Binding-site contacts:
Ligand atom C8 contacts residue ALA818 of chain 1.E at 3.6 Å (hydrophobic).
Ligand atom C8 contacts residue GLY614 of chain 1.E at 3.6 Å.
Ligand atom O1B contacts residue THR616 of chain 1.E at 2.5 Å (h-bond).
Ligand atom O3B contacts residue ARG819 of chain 1.E at 2.7 Å (salt-bridge).
Ligand atom O3A contacts residue GLY612 of chain 1.E at 3.2 Å.
Ligand atom N1 contacts residue ARG573 of chain 1.E at 3.0 Å (salt-bridge).
Ligand atom O2G contacts residue THR616 of chain 1.E at 2.2 Å (h-bond).
Ligand atom C2 contacts residue GLU617 of chain 1.E at 3.6 Å.
Ligand atom O5' contacts residue GLY612 of chain 1.E at 2.9 Å (h-bond).
Ligand atom S1G contacts residue ASN723 of chain 1.E at 3.3 Å (h-bond).
Ligand atom PA contacts residue THR616 of chain 1.E at 3.6 Å.
Ligand atom O2B contacts residue GLY612 of chain 1.E at 3.2 Å (h-bond).
Ligand atom O1B contacts residue LYS615 of chain 1.E at 3.2 Å.
Ligand atom C5' contacts residue GLY612 of chain 1.E at 3.2 Å.
Ligand atom O3A contacts residue VAL613 of chain 1.E at 3.4 Å (h-bond).
Ligand atom O2A contacts residue THR616 of chain 1.E at 2.7 Å (h-bond).
Ligand atom O3G contacts residue ARG819 of chain 1.E at 2.8 Å (salt-bridge).
Ligand atom O3A contacts residue GLY614 of chain 1.E at 3.1 Å (h-bond).
Ligand atom O1A contacts residue THR616 of chain 1.E at 3.5 Å (h-bond).
Ligand atom O3B contacts residue GLY612 of chain 1.E at 3.5 Å.
Ligand atom O3A contacts residue LYS615 of chain 1.E at 3.0 Å (salt-bridge).
Ligand atom N7 contacts residue GLY614 of chain 1.E at 3.3 Å.
Ligand atom O2B contacts residue ASN723 of chain 1.E at 3.5 Å (h-bond).
Ligand atom O2B contacts residue LYS615 of chain 1.E at 2.9 Å (salt-bridge).
Ligand atom N7 contacts residue VAL613 of chain 1.E at 3.0 Å (h-bond).
Ligand atom N6 contacts residue ILE778 of chain 1.E at 3.6 Å.
Ligand atom O2A contacts residue LYS615 of chain 1.E at 3.0 Å (salt-bridge).
Ligand atom O5' contacts residue GLY614 of chain 1.E at 3.3 Å (h-bond).
Ligand atom C2 contacts residue ARG573 of chain 1.E at 3.1 Å.
Ligand atom N3 contacts residue GLU617 of chain 1.E at 3.5 Å.
Ligand atom C2' contacts residue GLU617 of chain 1.E at 3.3 Å.
Ligand atom O2A contacts residue GLY614 of chain 1.E at 3.1 Å.
Ligand atom PA contacts residue LYS615 of chain 1.E at 3.5 Å.
Ligand atom N1 contacts residue ILE778 of chain 1.E at 3.6 Å.
Ligand atom PG contacts residue ARG819 of chain 1.E at 3.2 Å.
Ligand atom PB contacts residue GLY612 of chain 1.E at 3.6 Å.
Ligand atom C6 contacts residue ILE778 of chain 1.E at 3.5 Å (hydrophobic).
Ligand atom O2A contacts residue GLU617 of chain 1.E at 2.6 Å (salt-bridge).
Ligand atom PA contacts residue GLY614 of chain 1.E at 3.5 Å.
Ligand atom C8 contacts residue GLY612 of chain 1.E at 3.2 Å.

Sequence of chain 1.F:
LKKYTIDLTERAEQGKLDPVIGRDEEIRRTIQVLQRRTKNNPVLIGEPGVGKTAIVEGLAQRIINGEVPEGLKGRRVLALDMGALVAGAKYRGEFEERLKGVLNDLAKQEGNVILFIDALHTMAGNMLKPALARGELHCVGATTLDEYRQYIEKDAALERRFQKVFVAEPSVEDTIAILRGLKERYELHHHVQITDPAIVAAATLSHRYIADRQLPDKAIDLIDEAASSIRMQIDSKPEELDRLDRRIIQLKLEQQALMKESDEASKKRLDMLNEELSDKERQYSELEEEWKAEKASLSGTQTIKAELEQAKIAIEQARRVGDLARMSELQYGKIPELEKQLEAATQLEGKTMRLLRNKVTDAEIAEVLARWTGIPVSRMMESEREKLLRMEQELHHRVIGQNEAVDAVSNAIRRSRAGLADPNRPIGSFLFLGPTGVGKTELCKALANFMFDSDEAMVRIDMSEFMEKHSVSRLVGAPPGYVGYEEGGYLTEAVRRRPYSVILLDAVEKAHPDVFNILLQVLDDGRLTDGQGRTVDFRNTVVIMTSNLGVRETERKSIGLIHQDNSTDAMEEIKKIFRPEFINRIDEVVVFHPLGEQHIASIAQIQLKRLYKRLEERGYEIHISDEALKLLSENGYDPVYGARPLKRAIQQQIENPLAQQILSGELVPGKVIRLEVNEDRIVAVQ

Sequence of chain 1.E:
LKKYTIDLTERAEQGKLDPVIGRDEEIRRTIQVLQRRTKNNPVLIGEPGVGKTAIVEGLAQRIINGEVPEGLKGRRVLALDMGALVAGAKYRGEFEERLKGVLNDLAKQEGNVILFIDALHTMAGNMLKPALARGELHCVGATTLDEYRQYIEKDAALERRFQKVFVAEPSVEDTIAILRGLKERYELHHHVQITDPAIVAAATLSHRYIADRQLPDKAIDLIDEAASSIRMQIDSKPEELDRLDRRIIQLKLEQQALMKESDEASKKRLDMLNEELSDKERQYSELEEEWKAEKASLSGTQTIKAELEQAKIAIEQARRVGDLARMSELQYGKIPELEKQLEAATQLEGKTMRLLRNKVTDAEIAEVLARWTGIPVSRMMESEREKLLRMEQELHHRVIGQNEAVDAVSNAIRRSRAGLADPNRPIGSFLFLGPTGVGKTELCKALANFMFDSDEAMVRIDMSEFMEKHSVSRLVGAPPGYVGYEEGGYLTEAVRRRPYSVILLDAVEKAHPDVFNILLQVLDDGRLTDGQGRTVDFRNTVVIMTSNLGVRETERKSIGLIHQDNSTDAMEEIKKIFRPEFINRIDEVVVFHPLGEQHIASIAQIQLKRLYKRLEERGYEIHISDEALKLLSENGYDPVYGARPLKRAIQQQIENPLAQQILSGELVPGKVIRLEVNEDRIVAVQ

The protein below binds the small molecule below.
Small molecule (SMILES): Nc1ncnc2c1ncn2[C@@H]1O[C@H](COP(=O)(O)OP(=O)(O)OP(O)(O)=S)[C@@H](O)[C@H]1O